A protein and the small-molecule ligand that binds it are described below.
Small molecule (SMILES): Cc1cn([C@H]2C[C@H](O[P](=O)(O)OC[C@H]3O[C@@H](n4ccc(N)nc4=O)C[C@@H]3O[P](=O)(O)OC[C@H]3O[C@@H](n4cnc5c(=O)nc(N)[nH]c54)C[C@@H]3O[P](=O)(O)OC[C@H]3O[C@@H](n4cnc5c(=O)nc(N)[nH]c54)C[C@@H]3O)[C@@H](CO[P](=O)(O)O[C@H]3C[C@H](n4cnc5c(=O)nc(N)[nH]c54)O[C@@H]3COP(=O)(O)O)O2)c(=O)[nH]c1=O

Binding-site contacts:
Ligand atom OP1 contacts residue GLY64 of chain 1.A at 2.9 Å (h-bond).
Ligand atom C5' contacts residue GLY64 of chain 1.A at 3.1 Å.
Ligand atom O5' contacts residue GLY66 of chain 1.A at 3.7 Å.
Ligand atom P contacts residue NA1 of chain 1.M at 3.8 Å.
Ligand atom O3' contacts residue VAL65 of chain 1.A at 3.9 Å.
Ligand atom OP1 contacts residue THR67 of chain 1.A at 3.6 Å.
Ligand atom OP2 contacts residue LYS68 of chain 1.A at 3.3 Å (salt-bridge).
Ligand atom OP1 contacts residue PRO63 of chain 1.A at 3.6 Å.
Ligand atom OP3 contacts residue LYS35 of chain 1.A at 2.5 Å (salt-bridge).
Ligand atom P contacts residue ILE69 of chain 1.A at 3.9 Å.
Ligand atom OP2 contacts residue THR67 of chain 1.A at 3.9 Å.
Ligand atom C6 contacts residue MN1 of chain 1.T at 3.7 Å.
Ligand atom OP1 contacts residue NA1 of chain 1.M at 2.8 Å (h-bond).
Ligand atom OP1 contacts residue ILE69 of chain 1.A at 3.1 Å (h-bond).
Ligand atom C3' contacts residue LYS68 of chain 1.A at 3.8 Å.
Ligand atom OP1 contacts residue LYS68 of chain 1.A at 3.6 Å.
Ligand atom OP1 contacts residue LEU62 of chain 1.A at 3.8 Å.
Ligand atom P contacts residue GLY66 of chain 1.A at 3.7 Å.
Ligand atom OP2 contacts residue LYS35 of chain 1.A at 3.7 Å.
Ligand atom OP2 contacts residue VAL65 of chain 1.A at 3.7 Å.
Ligand atom O4' contacts residue ALA38 of chain 1.A at 3.7 Å.
Ligand atom C8 contacts residue MN1 of chain 1.T at 3.7 Å.
Ligand atom OP2 contacts residue NA1 of chain 1.M at 3.8 Å.
Ligand atom O3' contacts residue ILE69 of chain 1.A at 3.6 Å.
Ligand atom C5' contacts residue TYR39 of chain 1.A at 3.5 Å (hydrophobic).
Ligand atom C5 contacts residue MN1 of chain 1.T at 3.5 Å.
Ligand atom OP1 contacts residue VAL65 of chain 1.A at 3.8 Å.
Ligand atom N3 contacts residue ALA38 of chain 1.A at 3.5 Å.
Ligand atom OP2 contacts residue LYS68 of chain 1.A at 3.2 Å.
Ligand atom P contacts residue LYS35 of chain 1.A at 3.7 Å.
Ligand atom C4' contacts residue GLY64 of chain 1.A at 3.2 Å.
Ligand atom N7 contacts residue MN1 of chain 1.T at 2.7 Å.
Ligand atom OP1 contacts residue GLY66 of chain 1.A at 2.5 Å (h-bond).
Ligand atom C5' contacts residue GLY66 of chain 1.A at 3.5 Å.
Ligand atom O6 contacts residue MN1 of chain 1.T at 3.2 Å.
Ligand atom OP2 contacts residue GLY66 of chain 1.A at 3.9 Å.
Ligand atom OP1 contacts residue VAL65 of chain 1.A at 3.7 Å.
Ligand atom O3' contacts residue GLY64 of chain 1.A at 3.5 Å.
Ligand atom OP1 contacts residue LYS68 of chain 1.A at 3.8 Å.
Ligand atom P contacts residue GLY64 of chain 1.A at 3.9 Å.

Sequence of chain 1.A:
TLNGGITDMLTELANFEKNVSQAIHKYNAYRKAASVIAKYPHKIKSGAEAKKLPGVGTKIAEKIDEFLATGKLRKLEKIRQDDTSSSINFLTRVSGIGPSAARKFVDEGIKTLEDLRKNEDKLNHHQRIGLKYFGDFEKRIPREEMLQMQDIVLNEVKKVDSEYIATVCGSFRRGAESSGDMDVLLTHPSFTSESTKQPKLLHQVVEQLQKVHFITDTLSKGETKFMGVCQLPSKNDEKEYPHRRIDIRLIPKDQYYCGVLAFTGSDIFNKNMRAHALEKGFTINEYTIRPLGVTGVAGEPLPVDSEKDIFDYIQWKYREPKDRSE